Sequence of chain 2.A:
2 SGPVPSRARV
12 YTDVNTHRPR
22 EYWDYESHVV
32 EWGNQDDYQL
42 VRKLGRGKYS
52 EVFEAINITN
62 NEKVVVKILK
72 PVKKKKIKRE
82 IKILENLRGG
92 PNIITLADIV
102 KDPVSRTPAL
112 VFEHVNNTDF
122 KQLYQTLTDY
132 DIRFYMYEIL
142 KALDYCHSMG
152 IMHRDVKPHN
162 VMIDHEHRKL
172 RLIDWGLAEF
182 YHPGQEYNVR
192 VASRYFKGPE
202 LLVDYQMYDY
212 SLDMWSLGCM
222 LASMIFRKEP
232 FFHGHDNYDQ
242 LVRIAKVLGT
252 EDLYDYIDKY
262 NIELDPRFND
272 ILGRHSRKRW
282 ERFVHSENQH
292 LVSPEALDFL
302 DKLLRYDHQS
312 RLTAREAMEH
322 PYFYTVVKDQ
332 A

A small-molecule ligand and the protein it binds are described below.
Small molecule (SMILES): N#Cc1cnn2c(NC3CC3)cc(-c3nnn(CCN4CCCCC4)c3-c3ccc(=O)[nH]c3)nc12

Binding-site contacts:
Ligand atom C22 contacts residue ILE174 of chain 2.A at 3.7 Å (hydrophobic).
Ligand atom N9 contacts residue VAL66 of chain 2.A at 3.8 Å.
Ligand atom N contacts residue ASP175 of chain 2.A at 3.0 Å (salt-bridge).
Ligand atom C16 contacts residue VAL116 of chain 2.A at 3.9 Å (hydrophobic).
Ligand atom N contacts residue ILE174 of chain 2.A at 3.9 Å.
Ligand atom C contacts residue ASP175 of chain 2.A at 3.6 Å.
Ligand atom C16 contacts residue MET163 of chain 2.A at 3.5 Å (hydrophobic).
Ligand atom C6 contacts residue VAL53 of chain 2.A at 3.8 Å (hydrophobic).
Ligand atom C7 contacts residue VAL53 of chain 2.A at 3.4 Å (hydrophobic).
Ligand atom C20 contacts residue GLU114 of chain 2.A at 3.3 Å.
Ligand atom C5 contacts residue VAL53 of chain 2.A at 3.7 Å (hydrophobic).
Ligand atom C1 contacts residue ASP175 of chain 2.A at 3.9 Å.
Ligand atom N6 contacts residue MET163 of chain 2.A at 3.6 Å.
Ligand atom N9 contacts residue ILE174 of chain 2.A at 3.8 Å.
Ligand atom C2 contacts residue VAL53 of chain 2.A at 3.9 Å (hydrophobic).
Ligand atom C18 contacts residue HIS115 of chain 2.A at 3.7 Å.
Ligand atom N8 contacts residue ILE174 of chain 2.A at 3.7 Å.
Ligand atom C19 contacts residue HIS115 of chain 2.A at 3.8 Å.
Ligand atom N7 contacts residue VAL66 of chain 2.A at 3.7 Å.
Ligand atom C19 contacts residue LEU45 of chain 2.A at 3.8 Å (hydrophobic).
Ligand atom C18 contacts residue VAL116 of chain 2.A at 3.3 Å (hydrophobic).
Ligand atom C23 contacts residue VAL66 of chain 2.A at 3.8 Å (hydrophobic).
Ligand atom C20 contacts residue VAL116 of chain 2.A at 3.6 Å (hydrophobic).
Ligand atom N7 contacts residue VAL116 of chain 2.A at 3.1 Å (h-bond).
Ligand atom N3 contacts residue VAL53 of chain 2.A at 3.7 Å.
Ligand atom C17 contacts residue ASN118 of chain 2.A at 3.7 Å.
Ligand atom N5 contacts residue VAL116 of chain 2.A at 2.8 Å (h-bond).
Ligand atom C20 contacts residue ILE95 of chain 2.A at 3.8 Å (hydrophobic).
Ligand atom O contacts residue LYS68 of chain 2.A at 2.8 Å (salt-bridge).
Ligand atom C17 contacts residue VAL116 of chain 2.A at 3.5 Å (hydrophobic).
Ligand atom O contacts residue ASP175 of chain 2.A at 3.2 Å.
Ligand atom N8 contacts residue ILE95 of chain 2.A at 3.6 Å.
Ligand atom C15 contacts residue MET163 of chain 2.A at 3.8 Å (hydrophobic).
Ligand atom C9 contacts residue ARG47 of chain 2.A at 3.6 Å.
Ligand atom N8 contacts residue PHE113 of chain 2.A at 3.5 Å.
Ligand atom C1 contacts residue ILE174 of chain 2.A at 3.8 Å (hydrophobic).
Ligand atom N6 contacts residue VAL66 of chain 2.A at 3.7 Å.
Ligand atom C contacts residue LYS68 of chain 2.A at 3.6 Å.
Ligand atom C18 contacts residue ASN118 of chain 2.A at 3.6 Å.
Ligand atom C20 contacts residue VAL66 of chain 2.A at 3.9 Å (hydrophobic).